Sequence of chain 56.A:
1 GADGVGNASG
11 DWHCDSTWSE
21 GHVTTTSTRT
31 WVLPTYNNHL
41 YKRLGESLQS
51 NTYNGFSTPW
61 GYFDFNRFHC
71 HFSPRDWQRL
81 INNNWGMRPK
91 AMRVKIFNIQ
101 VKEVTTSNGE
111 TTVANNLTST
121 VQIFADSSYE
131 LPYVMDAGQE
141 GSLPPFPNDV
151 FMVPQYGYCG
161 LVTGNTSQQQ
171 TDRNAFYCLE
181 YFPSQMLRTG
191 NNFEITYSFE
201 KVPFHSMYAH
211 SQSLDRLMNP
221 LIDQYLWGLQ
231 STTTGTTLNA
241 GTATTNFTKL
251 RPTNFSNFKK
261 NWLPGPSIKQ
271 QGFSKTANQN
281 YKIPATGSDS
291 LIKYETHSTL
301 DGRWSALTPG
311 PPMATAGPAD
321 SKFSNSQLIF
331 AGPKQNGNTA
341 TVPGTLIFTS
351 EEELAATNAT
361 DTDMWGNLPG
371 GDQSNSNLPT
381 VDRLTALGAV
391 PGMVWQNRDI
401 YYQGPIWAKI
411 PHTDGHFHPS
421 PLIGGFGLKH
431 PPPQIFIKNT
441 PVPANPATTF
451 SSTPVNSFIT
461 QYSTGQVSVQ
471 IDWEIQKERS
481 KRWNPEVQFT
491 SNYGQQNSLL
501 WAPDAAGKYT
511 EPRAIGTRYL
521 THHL

This protein binds this small molecule.
Small molecule (SMILES): Nc1ncnc2c1ncn2[C@H]1C[C@H](O)[C@@H](COP(=O)(O)O)O1

Binding-site contacts:
Ligand atom C8 contacts residue PRO203 of chain 56.A at 4.4 Å (hydrophobic).
Ligand atom N3 contacts residue PRO203 of chain 56.A at 4.4 Å.
Ligand atom C6 contacts residue VAL202 of chain 56.A at 3.9 Å (hydrophobic).
Ligand atom O2P contacts residue HIS416 of chain 56.A at 2.8 Å (h-bond).
Ligand atom C2 contacts residue GLY427 of chain 56.A at 3.4 Å.
Ligand atom N6 contacts residue GLY427 of chain 56.A at 2.8 Å (h-bond).
Ligand atom C2' contacts residue PRO203 of chain 56.A at 4.0 Å (hydrophobic).
Ligand atom O4' contacts residue PRO419 of chain 56.A at 4.3 Å.
Ligand atom C8 contacts residue HIS418 of chain 56.A at 3.7 Å.
Ligand atom N7 contacts residue HIS418 of chain 56.A at 4.4 Å.
Ligand atom N6 contacts residue PRO419 of chain 56.A at 3.4 Å (h-bond).
Ligand atom N6 contacts residue VAL202 of chain 56.A at 4.0 Å.
Ligand atom N6 contacts residue SER420 of chain 56.A at 4.0 Å.
Ligand atom N9 contacts residue HIS418 of chain 56.A at 4.3 Å.
Ligand atom C5 contacts residue PRO419 of chain 56.A at 3.7 Å (hydrophobic).
Ligand atom P contacts residue HIS416 of chain 56.A at 4.0 Å.
Ligand atom C6 contacts residue PRO419 of chain 56.A at 3.2 Å (hydrophobic).
Ligand atom N7 contacts residue PRO419 of chain 56.A at 4.3 Å.
Ligand atom C4 contacts residue PRO419 of chain 56.A at 4.2 Å (hydrophobic).
Ligand atom C5 contacts residue SER420 of chain 56.A at 4.3 Å.
Ligand atom N6 contacts residue GLY425 of chain 56.A at 4.1 Å.
Ligand atom N3 contacts residue PRO419 of chain 56.A at 4.3 Å.
Ligand atom C2 contacts residue PRO419 of chain 56.A at 4.0 Å (hydrophobic).
Ligand atom N9 contacts residue PRO203 of chain 56.A at 4.2 Å.
Ligand atom C1' contacts residue HIS418 of chain 56.A at 4.1 Å.
Ligand atom C6 contacts residue GLY427 of chain 56.A at 3.7 Å.
Ligand atom O5' contacts residue PRO419 of chain 56.A at 3.9 Å.
Ligand atom O2P contacts residue PRO419 of chain 56.A at 4.2 Å.
Ligand atom C2 contacts residue VAL202 of chain 56.A at 4.3 Å (hydrophobic).
Ligand atom N1 contacts residue VAL202 of chain 56.A at 3.7 Å.
Ligand atom O1P contacts residue HIS416 of chain 56.A at 4.2 Å.
Ligand atom N1 contacts residue PRO419 of chain 56.A at 3.5 Å (h-bond).
Ligand atom N6 contacts residue PHE426 of chain 56.A at 3.8 Å.
Ligand atom N7 contacts residue SER420 of chain 56.A at 3.9 Å.
Ligand atom C5 contacts residue PRO203 of chain 56.A at 4.3 Å (hydrophobic).
Ligand atom N1 contacts residue GLY427 of chain 56.A at 2.7 Å (h-bond).
Ligand atom O4' contacts residue HIS418 of chain 56.A at 4.1 Å.
Ligand atom C6 contacts residue PRO203 of chain 56.A at 4.4 Å (hydrophobic).
Ligand atom C4 contacts residue PRO203 of chain 56.A at 4.2 Å (hydrophobic).
Ligand atom C6 contacts residue SER420 of chain 56.A at 4.3 Å.